Sequence of chain 2.A:
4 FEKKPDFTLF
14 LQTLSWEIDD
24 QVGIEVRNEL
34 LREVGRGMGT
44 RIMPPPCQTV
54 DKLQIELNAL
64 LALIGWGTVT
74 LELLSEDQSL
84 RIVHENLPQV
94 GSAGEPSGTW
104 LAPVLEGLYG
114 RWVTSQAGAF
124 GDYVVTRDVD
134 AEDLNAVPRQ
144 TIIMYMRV

Sequence of chain 2.B:
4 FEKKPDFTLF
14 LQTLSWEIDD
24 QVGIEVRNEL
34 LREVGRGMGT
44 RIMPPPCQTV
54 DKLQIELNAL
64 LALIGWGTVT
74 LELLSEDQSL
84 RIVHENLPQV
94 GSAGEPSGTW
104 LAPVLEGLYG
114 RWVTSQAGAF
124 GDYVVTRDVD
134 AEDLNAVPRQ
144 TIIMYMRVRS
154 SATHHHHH

Sequence of chain 1.B:
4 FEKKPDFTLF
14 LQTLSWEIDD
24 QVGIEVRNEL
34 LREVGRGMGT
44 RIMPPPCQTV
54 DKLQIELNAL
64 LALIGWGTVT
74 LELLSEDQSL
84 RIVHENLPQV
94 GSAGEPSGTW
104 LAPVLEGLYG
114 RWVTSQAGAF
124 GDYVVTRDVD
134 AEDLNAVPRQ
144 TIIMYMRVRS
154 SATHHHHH

Binding-site contacts:
Ligand atom C6 contacts residue BGC1 of chain 2.E at 0.8 Å.
Ligand atom O6 contacts residue BGC1 of chain 2.E at 0.7 Å.
Ligand atom O5 contacts residue BGC4 of chain 2.E at 1.4 Å.
Ligand atom C1 contacts residue BGC5 of chain 2.E at 1.3 Å.
Ligand atom C3 contacts residue BGC2 of chain 2.E at 0.8 Å.
Ligand atom C2 contacts residue BGC5 of chain 2.E at 1.5 Å.
Ligand atom C4 contacts residue BGC1 of chain 2.E at 0.7 Å.
Ligand atom O3 contacts residue BGC4 of chain 2.E at 0.7 Å (h-bond).
Ligand atom C5 contacts residue BGC4 of chain 2.E at 1.0 Å.
Ligand atom C4 contacts residue BGC3 of chain 2.E at 0.5 Å.
Ligand atom C6 contacts residue BGC5 of chain 2.E at 1.4 Å.
Ligand atom C3 contacts residue BGC4 of chain 2.E at 0.7 Å.
Ligand atom C5 contacts residue BGC2 of chain 2.E at 1.0 Å.
Ligand atom O5 contacts residue BGC2 of chain 2.E at 1.0 Å.
Ligand atom C1 contacts residue BGC2 of chain 2.E at 1.1 Å.
Ligand atom O5 contacts residue BGC5 of chain 2.E at 1.1 Å.
Ligand atom O2 contacts residue BGC3 of chain 2.E at 1.3 Å.
Ligand atom O3 contacts residue BGC5 of chain 2.E at 0.7 Å (h-bond).
Ligand atom O3 contacts residue BGC2 of chain 2.E at 0.7 Å (h-bond).
Ligand atom O5 contacts residue BGC1 of chain 2.E at 0.7 Å (h-bond).
Ligand atom C1 contacts residue BGC1 of chain 2.E at 1.1 Å.
Ligand atom C3 contacts residue BGC5 of chain 2.E at 0.7 Å.
Ligand atom C2 contacts residue BGC3 of chain 2.E at 0.5 Å.
Ligand atom C2 contacts residue BGC4 of chain 2.E at 0.8 Å.
Ligand atom O4 contacts residue BGC4 of chain 2.E at 1.4 Å (h-bond).
Ligand atom C5 contacts residue BGC3 of chain 2.E at 1.3 Å.
Ligand atom C4 contacts residue BGC4 of chain 2.E at 1.0 Å.
Ligand atom O4 contacts residue BGC5 of chain 2.E at 0.7 Å (h-bond).
Ligand atom O2 contacts residue BGC4 of chain 2.E at 0.8 Å (h-bond).
Ligand atom C5 contacts residue BGC1 of chain 2.E at 0.3 Å.
Ligand atom O4 contacts residue BGC2 of chain 2.E at 0.8 Å (h-bond).
Ligand atom C4 contacts residue BGC5 of chain 2.E at 0.3 Å.
Ligand atom C5 contacts residue BGC5 of chain 2.E at 0.7 Å.
Ligand atom C1 contacts residue BGC3 of chain 2.E at 1.3 Å.
Ligand atom O5 contacts residue BGC3 of chain 2.E at 1.0 Å (h-bond).
Ligand atom C3 contacts residue BGC3 of chain 2.E at 1.2 Å.
Ligand atom C4 contacts residue BGC2 of chain 2.E at 0.7 Å.
Ligand atom O4 contacts residue BGC1 of chain 2.E at 0.7 Å (h-bond).
Ligand atom O3 contacts residue BGC3 of chain 2.E at 1.0 Å (h-bond).
Ligand atom O4 contacts residue BGC3 of chain 2.E at 1.4 Å (h-bond).

Sequence of chain 1.A:
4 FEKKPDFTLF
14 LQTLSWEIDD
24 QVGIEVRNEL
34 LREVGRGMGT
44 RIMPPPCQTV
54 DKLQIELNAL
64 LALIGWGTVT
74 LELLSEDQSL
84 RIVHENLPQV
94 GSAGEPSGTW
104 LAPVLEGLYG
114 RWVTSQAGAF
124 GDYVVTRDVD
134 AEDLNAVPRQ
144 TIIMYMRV

A protein and the small-molecule ligand that binds it are described below.
Small molecule (SMILES): OC[C@H]1O[C@@H](O[C@H]2[C@H](O)[C@@H](O)[C@H](O[C@H]3[C@H](O)[C@@H](O)[C@H](O[C@H]4[C@H](O)[C@@H](O)[C@H](O[C@H]5[C@H](O)[C@@H](O)[C@H](O)O[C@@H]5CO)O[C@@H]4CO)O[C@@H]3CO)O[C@@H]2CO)[C@H](O)[C@@H](O)[C@@H]1O